Binding-site contacts:
Ligand atom C3 contacts residue LEU38 of chain 1.D at 3.9 Å (hydrophobic).
Ligand atom C13 contacts residue TYR51 of chain 1.D at 3.6 Å (hydrophobic).
Ligand atom C1 contacts residue GLY105 of chain 1.D at 3.6 Å.
Ligand atom C7 contacts residue GLN89 of chain 1.C at 4.0 Å.
Ligand atom C14 contacts residue TYR51 of chain 1.D at 3.7 Å (hydrophobic).
Ligand atom C9 contacts residue PRO96 of chain 1.C at 3.9 Å (hydrophobic).
Ligand atom O22 contacts residue LEU94 of chain 1.C at 3.5 Å.
Ligand atom O21 contacts residue THR93 of chain 1.C at 3.5 Å.
Ligand atom C10 contacts residue GLY105 of chain 1.D at 3.6 Å.
Ligand atom C14 contacts residue LEU94 of chain 1.C at 3.9 Å (hydrophobic).
Ligand atom C7 contacts residue PRO96 of chain 1.C at 3.5 Å (hydrophobic).
Ligand atom O21 contacts residue THR92 of chain 1.C at 3.7 Å.
Ligand atom O23 contacts residue LEU94 of chain 1.C at 3.5 Å (h-bond).
Ligand atom C5 contacts residue SER99 of chain 1.D at 3.4 Å.
Ligand atom C8 contacts residue PRO96 of chain 1.C at 3.6 Å (hydrophobic).
Ligand atom C2 contacts residue PHE98 of chain 1.C at 3.4 Å (hydrophobic).
Ligand atom C11 contacts residue LEU94 of chain 1.C at 3.9 Å (hydrophobic).
Ligand atom C4 contacts residue ASN36 of chain 1.D at 3.9 Å.
Ligand atom C13 contacts residue LEU94 of chain 1.C at 3.6 Å (hydrophobic).
Ligand atom C2 contacts residue TYR36 of chain 1.C at 3.6 Å (hydrophobic).
Ligand atom C18 contacts residue LEU94 of chain 1.C at 3.9 Å (hydrophobic).
Ligand atom N15 contacts residue GLY102 of chain 1.D at 3.5 Å.
Ligand atom C14 contacts residue ASP100 of chain 1.D at 3.7 Å.
Ligand atom C12 contacts residue GLY102 of chain 1.D at 3.7 Å.
Ligand atom C1 contacts residue TYR36 of chain 1.C at 4.0 Å (hydrophobic).
Ligand atom C20 contacts residue THR93 of chain 1.C at 4.0 Å.
Ligand atom C20 contacts residue LEU94 of chain 1.C at 3.9 Å (hydrophobic).
Ligand atom C3 contacts residue GLY107 of chain 1.D at 4.0 Å.
Ligand atom C7 contacts residue GLY105 of chain 1.D at 3.3 Å.
Ligand atom C3 contacts residue PHE98 of chain 1.C at 3.9 Å (hydrophobic).
Ligand atom C1 contacts residue GLN89 of chain 1.C at 3.5 Å.
Ligand atom C3 contacts residue TRP110 of chain 1.D at 3.6 Å (hydrophobic).
Ligand atom C12 contacts residue LEU94 of chain 1.C at 3.6 Å (hydrophobic).
Ligand atom O23 contacts residue ARG59 of chain 1.D at 3.8 Å.
Ligand atom C13 contacts residue GLY102 of chain 1.D at 3.6 Å.
Ligand atom C5 contacts residue ASN36 of chain 1.D at 3.5 Å.
Ligand atom O22 contacts residue TYR51 of chain 1.D at 2.9 Å (h-bond).
Ligand atom C8 contacts residue SER99 of chain 1.D at 3.5 Å.
Ligand atom C6 contacts residue SER99 of chain 1.D at 3.9 Å.
Ligand atom C6 contacts residue GLY105 of chain 1.D at 3.8 Å.

The small molecule below binds the protein below.
Small molecule (SMILES): O=C(O)CCCC(=O)Nc1ccc(/C=C/c2ccccc2)cc1

Sequence of chain 1.C:
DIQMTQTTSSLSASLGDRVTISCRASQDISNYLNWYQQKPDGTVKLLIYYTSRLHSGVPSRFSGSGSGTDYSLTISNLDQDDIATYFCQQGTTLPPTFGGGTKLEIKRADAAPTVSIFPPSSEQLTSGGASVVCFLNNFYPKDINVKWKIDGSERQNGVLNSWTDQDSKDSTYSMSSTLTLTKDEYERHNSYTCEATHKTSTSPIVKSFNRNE

Sequence of chain 1.D:
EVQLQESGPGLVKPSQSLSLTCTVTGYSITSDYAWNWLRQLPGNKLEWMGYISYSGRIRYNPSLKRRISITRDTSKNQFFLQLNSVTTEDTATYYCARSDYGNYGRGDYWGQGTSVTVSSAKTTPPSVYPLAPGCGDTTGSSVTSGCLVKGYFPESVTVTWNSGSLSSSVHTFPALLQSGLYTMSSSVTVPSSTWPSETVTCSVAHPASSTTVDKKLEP